Sequence of chain 1.L:
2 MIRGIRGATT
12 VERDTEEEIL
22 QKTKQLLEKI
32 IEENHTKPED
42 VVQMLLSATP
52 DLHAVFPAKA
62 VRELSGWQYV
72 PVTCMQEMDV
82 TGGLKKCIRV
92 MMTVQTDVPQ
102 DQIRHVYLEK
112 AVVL

Sequence of chain 1.K:
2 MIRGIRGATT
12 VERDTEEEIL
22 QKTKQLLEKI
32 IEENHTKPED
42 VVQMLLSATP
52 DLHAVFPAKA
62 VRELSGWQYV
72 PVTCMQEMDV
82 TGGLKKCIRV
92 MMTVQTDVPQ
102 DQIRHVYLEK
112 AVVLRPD

The small molecule below binds the protein below.
Small molecule (SMILES): O=C(O)[C@@H]1C[C@]2(C(=O)O)C=C[C@@H](O)[C@@H](C2)O1

Binding-site contacts:
Ligand atom O1 contacts residue ALA59 of chain 1.K at 4.0 Å.
Ligand atom C4 contacts residue CYS75 of chain 1.K at 4.0 Å (hydrophobic).
Ligand atom O1 contacts residue VAL73 of chain 1.K at 3.7 Å.
Ligand atom C8 contacts residue LEU115 of chain 1.L at 3.9 Å (hydrophobic).
Ligand atom C11 contacts residue TYR108 of chain 1.L at 4.0 Å (hydrophobic).
Ligand atom O5 contacts residue PHE57 of chain 1.K at 3.9 Å.
Ligand atom C11 contacts residue ARG7 of chain 1.L at 3.3 Å.
Ligand atom O3 contacts residue ARG90 of chain 1.L at 2.9 Å (salt-bridge).
Ligand atom C10 contacts residue ALA59 of chain 1.K at 3.6 Å (hydrophobic).
Ligand atom O5 contacts residue THR74 of chain 1.K at 3.9 Å.
Ligand atom C2 contacts residue ARG7 of chain 1.L at 3.6 Å.
Ligand atom O2 contacts residue ALA59 of chain 1.K at 3.2 Å.
Ligand atom C5 contacts residue ARG90 of chain 1.L at 3.4 Å.
Ligand atom O3 contacts residue ARG7 of chain 1.L at 2.8 Å (salt-bridge).
Ligand atom O7 contacts residue PHE57 of chain 1.K at 4.1 Å.
Ligand atom C3 contacts residue ARG7 of chain 1.L at 3.4 Å.
Ligand atom C6 contacts residue PHE57 of chain 1.K at 3.5 Å (hydrophobic).
Ligand atom C5 contacts residue PHE57 of chain 1.K at 3.7 Å (hydrophobic).
Ligand atom C4 contacts residue GLU78 of chain 1.L at 3.7 Å.
Ligand atom C3 contacts residue VAL73 of chain 1.K at 3.4 Å (hydrophobic).
Ligand atom C8 contacts residue ARG90 of chain 1.L at 3.9 Å.
Ligand atom O2 contacts residue LYS60 of chain 1.K at 3.4 Å (salt-bridge).
Ligand atom C4 contacts residue THR74 of chain 1.K at 3.8 Å.
Ligand atom C3 contacts residue THR74 of chain 1.K at 3.4 Å.
Ligand atom O3 contacts residue LEU115 of chain 1.L at 4.2 Å.
Ligand atom O5 contacts residue GLU78 of chain 1.L at 3.3 Å (salt-bridge).
Ligand atom C11 contacts residue ARG90 of chain 1.L at 3.8 Å.
Ligand atom O5 contacts residue CYS75 of chain 1.K at 3.1 Å (h-bond).
Ligand atom C2 contacts residue VAL73 of chain 1.K at 3.5 Å (hydrophobic).
Ligand atom C1 contacts residue ALA59 of chain 1.K at 4.2 Å (hydrophobic).
Ligand atom C10 contacts residue VAL73 of chain 1.K at 4.2 Å (hydrophobic).
Ligand atom O3 contacts residue TYR108 of chain 1.L at 4.1 Å.
Ligand atom C3 contacts residue CYS75 of chain 1.K at 4.1 Å (hydrophobic).
Ligand atom O4 contacts residue ARG7 of chain 1.L at 3.1 Å (salt-bridge).
Ligand atom C9 contacts residue LEU115 of chain 1.L at 4.1 Å (hydrophobic).
Ligand atom C4 contacts residue ARG90 of chain 1.L at 3.3 Å.
Ligand atom O7 contacts residue ARG90 of chain 1.L at 3.0 Å (salt-bridge).
Ligand atom C11 contacts residue LEU115 of chain 1.L at 4.1 Å (hydrophobic).
Ligand atom O4 contacts residue TYR108 of chain 1.L at 3.0 Å (h-bond).
Ligand atom C2 contacts residue ALA59 of chain 1.K at 4.2 Å (hydrophobic).